Binding-site contacts:
Ligand atom O5 contacts residue THR204 of chain 1.A at 4.3 Å.
Ligand atom C5 contacts residue LYS205 of chain 1.A at 4.4 Å.
Ligand atom C4 contacts residue ASN202 of chain 1.A at 4.1 Å.
Ligand atom C8 contacts residue ASN202 of chain 1.A at 3.9 Å.
Ligand atom O6 contacts residue THR204 of chain 1.A at 4.1 Å.
Ligand atom C1 contacts residue LYS205 of chain 1.A at 4.4 Å.
Ligand atom C2 contacts residue ASN202 of chain 1.A at 2.3 Å.
Ligand atom C1 contacts residue THR204 of chain 1.A at 4.2 Å.
Ligand atom C3 contacts residue ASN202 of chain 1.A at 3.7 Å.
Ligand atom C1 contacts residue ASN202 of chain 1.A at 1.4 Å.
Ligand atom O6 contacts residue LYS205 of chain 1.A at 3.5 Å.
Ligand atom C6 contacts residue LYS205 of chain 1.A at 4.1 Å.
Ligand atom C7 contacts residue ASN202 of chain 1.A at 3.5 Å.
Ligand atom N2 contacts residue ASN202 of chain 1.A at 2.7 Å (h-bond).
Ligand atom C5 contacts residue ASN202 of chain 1.A at 3.7 Å.
Ligand atom O5 contacts residue ASN202 of chain 1.A at 2.4 Å (h-bond).
Ligand atom C5 contacts residue THR204 of chain 1.A at 4.2 Å.
Ligand atom O5 contacts residue LYS205 of chain 1.A at 3.5 Å.
Ligand atom O7 contacts residue ASN202 of chain 1.A at 4.3 Å.

A small-molecule ligand and the protein it binds are described below.
Small molecule (SMILES): CC(=O)N[C@@H]1[C@@H](O)[C@H](O)[C@@H](CO)O[C@H]1O

Sequence of chain 1.A:
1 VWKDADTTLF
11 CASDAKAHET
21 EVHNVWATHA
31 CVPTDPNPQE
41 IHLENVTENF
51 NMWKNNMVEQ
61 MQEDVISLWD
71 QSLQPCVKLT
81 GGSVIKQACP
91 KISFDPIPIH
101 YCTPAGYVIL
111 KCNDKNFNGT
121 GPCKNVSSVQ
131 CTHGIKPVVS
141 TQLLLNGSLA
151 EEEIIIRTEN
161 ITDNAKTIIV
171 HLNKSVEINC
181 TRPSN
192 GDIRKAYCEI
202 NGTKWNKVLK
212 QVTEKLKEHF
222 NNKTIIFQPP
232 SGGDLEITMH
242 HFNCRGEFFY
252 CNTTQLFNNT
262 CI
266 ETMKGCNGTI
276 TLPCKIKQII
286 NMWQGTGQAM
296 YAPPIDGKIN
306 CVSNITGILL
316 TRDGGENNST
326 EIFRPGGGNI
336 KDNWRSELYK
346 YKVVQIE